Sequence of chain 1.A:
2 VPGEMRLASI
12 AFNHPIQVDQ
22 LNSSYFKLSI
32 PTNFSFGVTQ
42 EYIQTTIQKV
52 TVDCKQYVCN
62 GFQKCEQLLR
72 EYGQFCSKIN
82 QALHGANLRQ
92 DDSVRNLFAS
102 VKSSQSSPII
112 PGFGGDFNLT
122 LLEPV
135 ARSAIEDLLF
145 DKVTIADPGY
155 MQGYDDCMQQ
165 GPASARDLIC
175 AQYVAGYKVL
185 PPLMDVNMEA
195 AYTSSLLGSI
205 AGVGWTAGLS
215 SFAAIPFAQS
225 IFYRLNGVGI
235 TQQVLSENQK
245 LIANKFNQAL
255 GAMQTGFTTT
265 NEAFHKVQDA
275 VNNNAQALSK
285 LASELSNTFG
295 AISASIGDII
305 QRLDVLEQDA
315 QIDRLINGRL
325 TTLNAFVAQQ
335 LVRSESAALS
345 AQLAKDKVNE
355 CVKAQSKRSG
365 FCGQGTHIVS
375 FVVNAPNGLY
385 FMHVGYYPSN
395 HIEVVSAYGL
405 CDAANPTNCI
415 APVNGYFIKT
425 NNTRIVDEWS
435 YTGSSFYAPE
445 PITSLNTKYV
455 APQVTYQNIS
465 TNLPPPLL

Binding-site contacts:
Ligand atom C7 contacts residue GLN21 of chain 1.A at 4.2 Å.
Ligand atom N2 contacts residue ASN23 of chain 1.A at 2.9 Å (h-bond).
Ligand atom C7 contacts residue ASN23 of chain 1.A at 3.6 Å.
Ligand atom C5 contacts residue ASN23 of chain 1.A at 3.7 Å.
Ligand atom C8 contacts residue ASN23 of chain 1.A at 4.4 Å.
Ligand atom C4 contacts residue ASN23 of chain 1.A at 4.3 Å.
Ligand atom C7 contacts residue LEU22 of chain 1.A at 4.3 Å (hydrophobic).
Ligand atom C3 contacts residue ASN23 of chain 1.A at 3.9 Å.
Ligand atom C2 contacts residue ASN23 of chain 1.A at 2.6 Å.
Ligand atom O7 contacts residue LEU22 of chain 1.A at 4.0 Å.
Ligand atom C8 contacts residue LEU22 of chain 1.A at 4.0 Å (hydrophobic).
Ligand atom C1 contacts residue ASN23 of chain 1.A at 1.5 Å.
Ligand atom C8 contacts residue GLN21 of chain 1.A at 3.0 Å.
Ligand atom O7 contacts residue ASN23 of chain 1.A at 3.4 Å (h-bond).
Ligand atom O5 contacts residue ASN23 of chain 1.A at 2.4 Å (h-bond).

The protein below binds the small molecule below.
Small molecule (SMILES): CC(=O)N[C@@H]1[C@@H](O)[C@H](O)[C@@H](CO)O[C@H]1O